Binding-site contacts:
Ligand atom C19 contacts residue ALA452 of chain 1.A at 3.9 Å (hydrophobic).
Ligand atom C3 contacts residue TYR424 of chain 1.A at 3.5 Å (hydrophobic).
Ligand atom C16 contacts residue LEU420 of chain 1.A at 3.8 Å (hydrophobic).
Ligand atom C12 contacts residue PHE456 of chain 1.A at 3.3 Å (hydrophobic).
Ligand atom N15 contacts residue PHE456 of chain 1.A at 3.2 Å.
Ligand atom C11 contacts residue PHE456 of chain 1.A at 3.5 Å (hydrophobic).
Ligand atom C1 contacts residue MET365 of chain 1.A at 3.7 Å (hydrophobic).
Ligand atom N15 contacts residue LEU420 of chain 1.A at 3.5 Å.
Ligand atom C27 contacts residue PHE441 of chain 1.A at 3.8 Å (hydrophobic).
Ligand atom O17 contacts residue GLN453 of chain 1.A at 2.9 Å (h-bond).
Ligand atom C26 contacts residue PHE441 of chain 1.A at 3.1 Å (hydrophobic).
Ligand atom C14 contacts residue PHE456 of chain 1.A at 3.5 Å (hydrophobic).
Ligand atom C25 contacts residue ALA452 of chain 1.A at 3.7 Å (hydrophobic).
Ligand atom C27 contacts residue LEU421 of chain 1.A at 3.8 Å (hydrophobic).
Ligand atom C28 contacts residue LEU420 of chain 1.A at 3.8 Å (hydrophobic).
Ligand atom N18 contacts residue ALA452 of chain 1.A at 3.2 Å (h-bond).
Ligand atom N15 contacts residue GLN453 of chain 1.A at 2.7 Å (h-bond).
Ligand atom CL contacts residue LEU421 of chain 1.A at 3.4 Å.
Ligand atom O17 contacts residue PHE456 of chain 1.A at 3.7 Å.
Ligand atom N18 contacts residue PHE456 of chain 1.A at 3.7 Å.
Ligand atom CL contacts residue PHE425 of chain 1.A at 3.8 Å.
Ligand atom C14 contacts residue LEU420 of chain 1.A at 3.5 Å (hydrophobic).
Ligand atom C29 contacts residue LEU420 of chain 1.A at 3.7 Å (hydrophobic).
Ligand atom N13 contacts residue LEU420 of chain 1.A at 3.8 Å.
Ligand atom C26 contacts residue ALA452 of chain 1.A at 3.6 Å (hydrophobic).
Ligand atom C20 contacts residue ALA452 of chain 1.A at 3.6 Å (hydrophobic).
Ligand atom CL contacts residue TYR424 of chain 1.A at 3.5 Å.
Ligand atom N13 contacts residue PHE456 of chain 1.A at 3.7 Å.
Ligand atom CL contacts residue MET442 of chain 1.A at 3.8 Å.
Ligand atom N8 contacts residue PHE456 of chain 1.A at 3.9 Å.
Ligand atom N9 contacts residue PHE251 of chain 1.A at 4.0 Å.
Ligand atom C2 contacts residue TYR424 of chain 1.A at 3.4 Å (hydrophobic).
Ligand atom C16 contacts residue GLN453 of chain 1.A at 3.6 Å.
Ligand atom C28 contacts residue TYR424 of chain 1.A at 3.6 Å (hydrophobic).
Ligand atom C16 contacts residue PHE456 of chain 1.A at 3.2 Å (hydrophobic).
Ligand atom N18 contacts residue GLN453 of chain 1.A at 3.5 Å (h-bond).
Ligand atom C25 contacts residue PHE441 of chain 1.A at 3.8 Å (hydrophobic).
Ligand atom C14 contacts residue GLN453 of chain 1.A at 3.5 Å.
Ligand atom C10 contacts residue PHE456 of chain 1.A at 3.9 Å (hydrophobic).
Ligand atom C4 contacts residue MET365 of chain 1.A at 3.9 Å (hydrophobic).

This small molecule binds to this protein.
Small molecule (SMILES): C[C@H](Nc1nc2c(cnn2C2CCCC2)c(=O)[nH]1)c1ccc(Cl)cc1

Sequence of chain 1.A:
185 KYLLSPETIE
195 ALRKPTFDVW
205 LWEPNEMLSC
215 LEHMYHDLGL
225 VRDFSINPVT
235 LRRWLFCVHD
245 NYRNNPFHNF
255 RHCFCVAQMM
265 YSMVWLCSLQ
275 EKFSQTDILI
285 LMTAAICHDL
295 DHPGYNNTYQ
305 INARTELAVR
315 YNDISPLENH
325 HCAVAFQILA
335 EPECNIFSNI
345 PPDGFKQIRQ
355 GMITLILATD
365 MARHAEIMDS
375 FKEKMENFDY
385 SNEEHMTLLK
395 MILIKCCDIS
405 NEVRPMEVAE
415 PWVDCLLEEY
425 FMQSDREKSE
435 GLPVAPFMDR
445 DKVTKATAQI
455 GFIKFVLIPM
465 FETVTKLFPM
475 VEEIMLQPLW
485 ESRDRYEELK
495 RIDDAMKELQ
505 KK